Sequence of chain 3.A:
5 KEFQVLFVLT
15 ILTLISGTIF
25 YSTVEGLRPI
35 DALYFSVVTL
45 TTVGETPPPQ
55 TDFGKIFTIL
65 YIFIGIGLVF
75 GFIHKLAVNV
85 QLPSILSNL

Binding-site contacts:
Ligand atom C contacts residue ARG32 of chain 3.A at 3.6 Å.
Ligand atom OXT contacts residue ARG32 of chain 3.A at 3.5 Å.
Ligand atom N contacts residue ARG32 of chain 3.A at 3.8 Å.
Ligand atom CA contacts residue ARG32 of chain 3.A at 4.3 Å.
Ligand atom O contacts residue ARG32 of chain 3.A at 3.4 Å.

This small molecule binds to this protein.
Small molecule (SMILES): NCC(=O)O